Binding-site contacts:
Ligand atom C5B contacts residue PHE186 of chain 14.A at 3.9 Å (hydrophobic).
Ligand atom C1C contacts residue LEU106 of chain 14.A at 3.8 Å (hydrophobic).
Ligand atom N3A contacts residue PRO174 of chain 14.A at 3.7 Å.
Ligand atom C1B contacts residue VAL188 of chain 14.A at 3.8 Å (hydrophobic).
Ligand atom C5A contacts residue ALA150 of chain 14.A at 3.6 Å (hydrophobic).
Ligand atom C3B contacts residue VAL188 of chain 14.A at 3.8 Å (hydrophobic).
Ligand atom N3A contacts residue TYR152 of chain 14.A at 3.5 Å.
Ligand atom O1B contacts residue ILE104 of chain 14.A at 3.9 Å.
Ligand atom C5C contacts residue VAL191 of chain 14.A at 3.8 Å (hydrophobic).
Ligand atom C1C contacts residue TYR128 of chain 14.A at 3.7 Å (hydrophobic).
Ligand atom N3A contacts residue ALA24 of chain 14.C at 3.8 Å.
Ligand atom O1 contacts residue LEU106 of chain 14.A at 3.8 Å.
Ligand atom C2C contacts residue MET221 of chain 14.A at 4.0 Å (hydrophobic).
Ligand atom O1A contacts residue PHE186 of chain 14.A at 3.0 Å.
Ligand atom C2B contacts residue VAL188 of chain 14.A at 3.5 Å (hydrophobic).
Ligand atom C4C contacts residue VAL191 of chain 14.A at 3.0 Å (hydrophobic).
Ligand atom O1B contacts residue TYR128 of chain 14.A at 3.4 Å (h-bond).
Ligand atom C5A contacts residue PHE186 of chain 14.A at 3.5 Å (hydrophobic).
Ligand atom C3C contacts residue TYR128 of chain 14.A at 3.4 Å (hydrophobic).
Ligand atom C6B contacts residue ILE104 of chain 14.A at 3.6 Å (hydrophobic).
Ligand atom C5 contacts residue LEU106 of chain 14.A at 3.8 Å (hydrophobic).
Ligand atom N3A contacts residue PHE186 of chain 14.A at 4.0 Å.
Ligand atom C4C contacts residue VAL188 of chain 14.A at 3.7 Å (hydrophobic).
Ligand atom N2 contacts residue LEU106 of chain 14.A at 3.8 Å.
Ligand atom C5B contacts residue MET224 of chain 14.A at 3.8 Å (hydrophobic).
Ligand atom C5B contacts residue TYR128 of chain 14.A at 4.0 Å (hydrophobic).
Ligand atom C4B contacts residue PHE186 of chain 14.A at 3.6 Å (hydrophobic).
Ligand atom C6B contacts residue TYR128 of chain 14.A at 3.3 Å (hydrophobic).
Ligand atom C1B contacts residue ILE104 of chain 14.A at 4.0 Å (hydrophobic).
Ligand atom C4 contacts residue TYR197 of chain 14.A at 3.8 Å (hydrophobic).
Ligand atom O1 contacts residue MET221 of chain 14.A at 3.9 Å.
Ligand atom C4B contacts residue TYR152 of chain 14.A at 3.8 Å (hydrophobic).
Ligand atom C5A contacts residue VAL176 of chain 14.A at 3.6 Å (hydrophobic).
Ligand atom C2A contacts residue PHE186 of chain 14.A at 3.3 Å (hydrophobic).
Ligand atom C3B contacts residue TYR152 of chain 14.A at 3.7 Å (hydrophobic).
Ligand atom C4 contacts residue LEU106 of chain 14.A at 3.9 Å (hydrophobic).
Ligand atom C2C contacts residue TYR197 of chain 14.A at 3.7 Å (hydrophobic).
Ligand atom C1B contacts residue TYR128 of chain 14.A at 3.6 Å (hydrophobic).
Ligand atom C2A contacts residue TYR152 of chain 14.A at 3.6 Å (hydrophobic).
Ligand atom C4A contacts residue PRO174 of chain 14.A at 3.1 Å (hydrophobic).

Sequence of chain 14.C:
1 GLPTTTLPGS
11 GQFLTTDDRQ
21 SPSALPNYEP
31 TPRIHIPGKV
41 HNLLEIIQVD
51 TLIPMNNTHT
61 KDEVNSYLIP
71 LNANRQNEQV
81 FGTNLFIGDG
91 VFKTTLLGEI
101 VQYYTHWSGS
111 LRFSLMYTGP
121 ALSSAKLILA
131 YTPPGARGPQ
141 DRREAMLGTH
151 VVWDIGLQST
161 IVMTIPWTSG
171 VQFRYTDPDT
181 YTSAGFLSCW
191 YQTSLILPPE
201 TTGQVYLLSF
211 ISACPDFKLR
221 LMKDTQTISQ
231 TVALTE

This small molecule binds to this protein.
Small molecule (SMILES): Cc1cc(CCCCCOc2ccc(C3=NCCO3)cc2)on1

Sequence of chain 14.A:
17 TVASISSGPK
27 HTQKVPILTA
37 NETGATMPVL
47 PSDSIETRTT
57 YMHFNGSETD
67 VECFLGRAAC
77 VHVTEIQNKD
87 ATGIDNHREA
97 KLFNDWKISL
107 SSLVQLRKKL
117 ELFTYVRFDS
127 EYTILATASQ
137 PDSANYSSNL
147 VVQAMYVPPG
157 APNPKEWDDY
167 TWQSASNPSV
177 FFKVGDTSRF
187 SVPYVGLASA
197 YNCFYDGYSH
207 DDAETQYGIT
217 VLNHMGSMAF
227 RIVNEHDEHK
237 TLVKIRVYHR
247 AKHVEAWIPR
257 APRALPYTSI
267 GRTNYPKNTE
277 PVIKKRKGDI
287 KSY